The small molecule below binds the protein below.
Small molecule (SMILES): CC(=O)N[C@@H]1[C@@H](O)[C@H](O)[C@@H](CO)O[C@H]1O

Sequence of chain 1.A:
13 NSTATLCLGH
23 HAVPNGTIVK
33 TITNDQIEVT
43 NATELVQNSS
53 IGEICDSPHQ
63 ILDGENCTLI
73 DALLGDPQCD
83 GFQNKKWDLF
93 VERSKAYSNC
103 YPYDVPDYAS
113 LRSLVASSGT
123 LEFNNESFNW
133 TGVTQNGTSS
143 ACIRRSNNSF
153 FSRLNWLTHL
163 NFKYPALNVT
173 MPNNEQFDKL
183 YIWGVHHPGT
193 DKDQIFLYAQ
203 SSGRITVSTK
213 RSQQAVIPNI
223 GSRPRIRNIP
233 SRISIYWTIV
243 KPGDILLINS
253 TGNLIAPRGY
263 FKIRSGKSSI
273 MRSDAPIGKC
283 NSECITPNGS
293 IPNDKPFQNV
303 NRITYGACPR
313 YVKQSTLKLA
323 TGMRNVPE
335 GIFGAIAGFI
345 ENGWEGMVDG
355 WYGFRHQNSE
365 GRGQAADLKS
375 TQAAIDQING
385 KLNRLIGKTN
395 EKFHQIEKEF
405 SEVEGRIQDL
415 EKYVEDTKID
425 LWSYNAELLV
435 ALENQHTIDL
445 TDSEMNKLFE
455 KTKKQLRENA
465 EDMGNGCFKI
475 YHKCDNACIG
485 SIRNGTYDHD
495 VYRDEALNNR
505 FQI

Sequence of chain 3.A:
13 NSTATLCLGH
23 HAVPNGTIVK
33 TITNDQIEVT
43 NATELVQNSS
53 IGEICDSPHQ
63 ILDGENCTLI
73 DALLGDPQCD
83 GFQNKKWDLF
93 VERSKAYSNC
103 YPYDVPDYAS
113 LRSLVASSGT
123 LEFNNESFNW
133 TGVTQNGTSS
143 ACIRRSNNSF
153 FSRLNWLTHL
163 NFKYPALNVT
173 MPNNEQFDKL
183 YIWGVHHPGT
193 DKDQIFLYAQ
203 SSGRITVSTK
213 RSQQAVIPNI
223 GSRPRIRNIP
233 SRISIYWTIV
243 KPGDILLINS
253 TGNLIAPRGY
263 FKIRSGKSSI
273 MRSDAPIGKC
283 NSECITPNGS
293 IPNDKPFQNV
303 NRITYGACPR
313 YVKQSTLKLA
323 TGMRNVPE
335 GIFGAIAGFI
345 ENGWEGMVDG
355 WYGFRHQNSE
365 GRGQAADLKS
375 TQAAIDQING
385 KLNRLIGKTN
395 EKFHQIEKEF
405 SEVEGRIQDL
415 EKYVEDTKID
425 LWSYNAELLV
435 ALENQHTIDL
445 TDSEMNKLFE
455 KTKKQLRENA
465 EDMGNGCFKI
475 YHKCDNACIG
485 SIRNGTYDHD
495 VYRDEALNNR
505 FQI

Binding-site contacts:
Ligand atom C1 contacts residue ASN251 of chain 1.A at 1.4 Å.
Ligand atom N2 contacts residue ASN251 of chain 1.A at 3.2 Å (h-bond).
Ligand atom N2 contacts residue THR253 of chain 1.A at 4.0 Å.
Ligand atom O5 contacts residue ASN251 of chain 1.A at 2.3 Å (h-bond).
Ligand atom C4 contacts residue GLY223 of chain 3.A at 4.5 Å.
Ligand atom C6 contacts residue LEU169 of chain 1.A at 4.4 Å (hydrophobic).
Ligand atom C7 contacts residue THR253 of chain 1.A at 3.5 Å.
Ligand atom O4 contacts residue SER224 of chain 3.A at 3.7 Å.
Ligand atom C2 contacts residue ASN251 of chain 1.A at 2.7 Å.
Ligand atom C4 contacts residue ASN251 of chain 1.A at 4.1 Å.
Ligand atom O4 contacts residue ILE222 of chain 3.A at 4.0 Å.
Ligand atom O6 contacts residue ALA168 of chain 1.A at 3.3 Å.
Ligand atom C5 contacts residue ASN251 of chain 1.A at 3.6 Å.
Ligand atom C7 contacts residue ASN251 of chain 1.A at 4.4 Å.
Ligand atom O3 contacts residue ASP193 of chain 3.A at 4.4 Å.
Ligand atom O6 contacts residue ASN251 of chain 1.A at 4.2 Å.
Ligand atom O4 contacts residue GLY191 of chain 3.A at 4.1 Å.
Ligand atom O4 contacts residue GLY223 of chain 3.A at 3.1 Å.
Ligand atom O6 contacts residue LEU169 of chain 1.A at 4.3 Å.
Ligand atom C6 contacts residue ASN170 of chain 1.A at 4.3 Å.
Ligand atom C6 contacts residue ASN251 of chain 1.A at 4.4 Å.
Ligand atom O4 contacts residue ASN251 of chain 1.A at 4.4 Å.
Ligand atom O5 contacts residue LEU169 of chain 1.A at 4.2 Å.
Ligand atom C3 contacts residue ASN251 of chain 1.A at 3.9 Å.
Ligand atom C5 contacts residue ASN170 of chain 1.A at 4.5 Å.
Ligand atom C8 contacts residue THR253 of chain 1.A at 3.7 Å.
Ligand atom O7 contacts residue THR253 of chain 1.A at 3.5 Å.